Sequence of chain 37.A:
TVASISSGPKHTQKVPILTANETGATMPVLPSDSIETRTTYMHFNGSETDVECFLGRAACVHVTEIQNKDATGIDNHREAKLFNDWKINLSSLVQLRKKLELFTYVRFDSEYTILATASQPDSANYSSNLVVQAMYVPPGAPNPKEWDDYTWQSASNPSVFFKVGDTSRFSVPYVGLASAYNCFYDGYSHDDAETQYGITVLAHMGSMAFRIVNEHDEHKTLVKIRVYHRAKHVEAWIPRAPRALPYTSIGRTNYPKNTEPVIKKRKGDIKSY

Sequence of chain 37.C:
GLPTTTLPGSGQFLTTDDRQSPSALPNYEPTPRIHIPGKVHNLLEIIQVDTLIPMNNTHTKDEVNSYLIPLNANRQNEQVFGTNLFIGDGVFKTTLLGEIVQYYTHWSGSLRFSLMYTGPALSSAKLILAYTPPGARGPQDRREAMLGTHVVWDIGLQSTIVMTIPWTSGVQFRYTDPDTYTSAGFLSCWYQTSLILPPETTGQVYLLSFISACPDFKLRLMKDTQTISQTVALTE

The protein below binds the small molecule below.
Small molecule (SMILES): Cc1cc(CCCCCOc2ccc(C3=NCCO3)cc2)on1

Binding-site contacts:
Ligand atom C2C contacts residue TYR197 of chain 37.A at 3.7 Å (hydrophobic).
Ligand atom C3C contacts residue TYR128 of chain 37.A at 3.4 Å (hydrophobic).
Ligand atom C1B contacts residue TYR128 of chain 37.A at 3.6 Å (hydrophobic).
Ligand atom C5B contacts residue TYR128 of chain 37.A at 4.0 Å (hydrophobic).
Ligand atom O1A contacts residue PHE186 of chain 37.A at 3.0 Å.
Ligand atom C6B contacts residue TYR128 of chain 37.A at 3.3 Å (hydrophobic).
Ligand atom N3A contacts residue PRO174 of chain 37.A at 3.7 Å.
Ligand atom C2B contacts residue VAL188 of chain 37.A at 3.5 Å (hydrophobic).
Ligand atom C4C contacts residue VAL188 of chain 37.A at 3.7 Å (hydrophobic).
Ligand atom N3A contacts residue TYR152 of chain 37.A at 3.5 Å.
Ligand atom O1B contacts residue ILE104 of chain 37.A at 3.9 Å.
Ligand atom C5B contacts residue MET224 of chain 37.A at 3.8 Å (hydrophobic).
Ligand atom C4C contacts residue VAL191 of chain 37.A at 3.0 Å (hydrophobic).
Ligand atom N3A contacts residue PHE186 of chain 37.A at 4.0 Å.
Ligand atom C1C contacts residue MET221 of chain 37.A at 4.0 Å (hydrophobic).
Ligand atom C3B contacts residue TYR152 of chain 37.A at 3.7 Å (hydrophobic).
Ligand atom O1B contacts residue TYR128 of chain 37.A at 3.4 Å (h-bond).
Ligand atom C1C contacts residue LEU106 of chain 37.A at 4.0 Å (hydrophobic).
Ligand atom C1C contacts residue TYR128 of chain 37.A at 3.9 Å (hydrophobic).
Ligand atom C5A contacts residue PHE186 of chain 37.A at 3.5 Å (hydrophobic).
Ligand atom C1B contacts residue VAL188 of chain 37.A at 3.8 Å (hydrophobic).
Ligand atom C4B contacts residue TYR152 of chain 37.A at 3.8 Å (hydrophobic).
Ligand atom C5A contacts residue VAL176 of chain 37.A at 3.6 Å (hydrophobic).
Ligand atom C2A contacts residue TYR152 of chain 37.A at 3.6 Å (hydrophobic).
Ligand atom C5C contacts residue VAL188 of chain 37.A at 4.1 Å (hydrophobic).
Ligand atom C5C contacts residue VAL191 of chain 37.A at 3.8 Å (hydrophobic).
Ligand atom C5 contacts residue MET221 of chain 37.A at 3.6 Å (hydrophobic).
Ligand atom C2A contacts residue PHE186 of chain 37.A at 3.3 Å (hydrophobic).
Ligand atom C4A contacts residue PRO174 of chain 37.A at 3.1 Å (hydrophobic).
Ligand atom C5B contacts residue PHE186 of chain 37.A at 3.9 Å (hydrophobic).
Ligand atom N3A contacts residue ALA24 of chain 37.C at 3.8 Å.
Ligand atom C1B contacts residue ILE104 of chain 37.A at 4.0 Å (hydrophobic).
Ligand atom C2C contacts residue MET221 of chain 37.A at 4.0 Å (hydrophobic).
Ligand atom C5A contacts residue ALA150 of chain 37.A at 4.0 Å (hydrophobic).
Ligand atom C3B contacts residue VAL188 of chain 37.A at 3.8 Å (hydrophobic).
Ligand atom N2 contacts residue MET221 of chain 37.A at 3.4 Å (h-bond).
Ligand atom O1 contacts residue MET221 of chain 37.A at 2.5 Å (h-bond).
Ligand atom C6B contacts residue ILE104 of chain 37.A at 3.6 Å (hydrophobic).
Ligand atom C4B contacts residue PHE186 of chain 37.A at 3.6 Å (hydrophobic).
Ligand atom C4 contacts residue LEU106 of chain 37.A at 3.5 Å (hydrophobic).